The small molecule below binds the protein below.
Small molecule (SMILES): N[C@@H](CCC(=O)O)C(=O)O

Sequence of chain 2.A:
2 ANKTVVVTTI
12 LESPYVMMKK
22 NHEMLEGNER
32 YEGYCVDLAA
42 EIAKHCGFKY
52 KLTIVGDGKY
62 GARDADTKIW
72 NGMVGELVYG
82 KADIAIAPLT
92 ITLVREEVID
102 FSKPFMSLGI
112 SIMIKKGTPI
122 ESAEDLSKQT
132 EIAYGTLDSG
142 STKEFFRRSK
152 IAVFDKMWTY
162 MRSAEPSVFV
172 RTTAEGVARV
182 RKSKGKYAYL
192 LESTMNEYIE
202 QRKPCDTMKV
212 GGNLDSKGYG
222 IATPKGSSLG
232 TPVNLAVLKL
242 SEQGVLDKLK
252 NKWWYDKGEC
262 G

Binding-site contacts:
Ligand atom CA contacts residue PRO89 of chain 2.A at 4.1 Å (hydrophobic).
Ligand atom OE2 contacts residue THR143 of chain 2.A at 3.1 Å (h-bond).
Ligand atom OE2 contacts residue SER142 of chain 2.A at 3.4 Å (h-bond).
Ligand atom C contacts residue SER142 of chain 2.A at 3.4 Å.
Ligand atom OXT contacts residue LEU90 of chain 2.A at 3.7 Å.
Ligand atom OXT contacts residue THR91 of chain 2.A at 3.0 Å (h-bond).
Ligand atom CG contacts residue LEU138 of chain 2.A at 3.8 Å (hydrophobic).
Ligand atom OXT contacts residue TYR61 of chain 2.A at 3.6 Å.
Ligand atom CA contacts residue GLU193 of chain 2.A at 3.4 Å.
Ligand atom OXT contacts residue PRO89 of chain 2.A at 3.8 Å.
Ligand atom CD contacts residue LEU138 of chain 2.A at 4.0 Å (hydrophobic).
Ligand atom N contacts residue THR91 of chain 2.A at 3.1 Å (h-bond).
Ligand atom O contacts residue GLY141 of chain 2.A at 3.2 Å.
Ligand atom O contacts residue TYR61 of chain 2.A at 3.5 Å.
Ligand atom CD contacts residue THR143 of chain 2.A at 3.2 Å.
Ligand atom C contacts residue GLY141 of chain 2.A at 4.3 Å.
Ligand atom CB contacts residue GLU193 of chain 2.A at 4.1 Å.
Ligand atom N contacts residue TYR220 of chain 2.A at 3.9 Å.
Ligand atom C contacts residue TYR61 of chain 2.A at 3.7 Å (hydrophobic).
Ligand atom N contacts residue TYR61 of chain 2.A at 4.0 Å.
Ligand atom CB contacts residue LEU138 of chain 2.A at 4.0 Å (hydrophobic).
Ligand atom OXT contacts residue SER142 of chain 2.A at 4.0 Å.
Ligand atom CA contacts residue SER142 of chain 2.A at 3.4 Å.
Ligand atom CB contacts residue TYR61 of chain 2.A at 3.6 Å (hydrophobic).
Ligand atom C contacts residue THR91 of chain 2.A at 3.9 Å.
Ligand atom CA contacts residue TYR61 of chain 2.A at 4.1 Å (hydrophobic).
Ligand atom N contacts residue SER142 of chain 2.A at 4.2 Å.
Ligand atom CD contacts residue GLU193 of chain 2.A at 4.0 Å.
Ligand atom C contacts residue ARG96 of chain 2.A at 3.5 Å.
Ligand atom OE2 contacts residue GLY141 of chain 2.A at 3.7 Å.
Ligand atom O contacts residue SER142 of chain 2.A at 2.7 Å (h-bond).
Ligand atom OE1 contacts residue THR143 of chain 2.A at 2.6 Å (h-bond).
Ligand atom OXT contacts residue ARG96 of chain 2.A at 2.8 Å (salt-bridge).
Ligand atom OE2 contacts residue LEU138 of chain 2.A at 4.2 Å.
Ligand atom N contacts residue GLU193 of chain 2.A at 2.8 Å (salt-bridge).
Ligand atom CA contacts residue THR91 of chain 2.A at 3.6 Å.
Ligand atom N contacts residue PRO89 of chain 2.A at 2.8 Å (h-bond).
Ligand atom O contacts residue ARG96 of chain 2.A at 2.9 Å (salt-bridge).
Ligand atom OE1 contacts residue GLU193 of chain 2.A at 3.9 Å.
Ligand atom CG contacts residue GLU193 of chain 2.A at 3.6 Å.